Sequence of chain 1.A:
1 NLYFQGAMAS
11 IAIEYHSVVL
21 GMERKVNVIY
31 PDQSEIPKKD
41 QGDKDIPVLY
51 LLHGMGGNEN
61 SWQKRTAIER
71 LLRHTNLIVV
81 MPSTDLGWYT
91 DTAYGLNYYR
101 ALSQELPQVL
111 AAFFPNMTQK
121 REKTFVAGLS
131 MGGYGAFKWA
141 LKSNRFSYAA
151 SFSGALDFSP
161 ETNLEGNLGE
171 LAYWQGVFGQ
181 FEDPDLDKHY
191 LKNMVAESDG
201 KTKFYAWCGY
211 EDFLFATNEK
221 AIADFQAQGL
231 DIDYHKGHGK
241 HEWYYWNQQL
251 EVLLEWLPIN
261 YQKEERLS

Binding-site contacts:
Ligand atom O3 contacts residue TYR244 of chain 1.A at 3.8 Å.
Ligand atom C1 contacts residue ARG266 of chain 2.A at 4.5 Å.
Ligand atom O2 contacts residue ARG266 of chain 2.A at 2.5 Å (salt-bridge).
Ligand atom C2 contacts residue ARG266 of chain 2.A at 3.2 Å.
Ligand atom C2 contacts residue SER268 of chain 2.A at 3.9 Å.
Ligand atom O3 contacts residue ARG266 of chain 2.A at 4.4 Å.
Ligand atom O3 contacts residue SER268 of chain 2.A at 4.0 Å.
Ligand atom O4 contacts residue ARG266 of chain 2.A at 3.3 Å (salt-bridge).
Ligand atom C1 contacts residue SER268 of chain 2.A at 4.0 Å.
Ligand atom O2 contacts residue SER268 of chain 2.A at 3.4 Å (h-bond).
Ligand atom O2 contacts residue LEU267 of chain 2.A at 4.2 Å.

A protein and the small-molecule ligand that binds it are described below.
Small molecule (SMILES): O=C([O-])C(=O)[O-]

Sequence of chain 2.A:
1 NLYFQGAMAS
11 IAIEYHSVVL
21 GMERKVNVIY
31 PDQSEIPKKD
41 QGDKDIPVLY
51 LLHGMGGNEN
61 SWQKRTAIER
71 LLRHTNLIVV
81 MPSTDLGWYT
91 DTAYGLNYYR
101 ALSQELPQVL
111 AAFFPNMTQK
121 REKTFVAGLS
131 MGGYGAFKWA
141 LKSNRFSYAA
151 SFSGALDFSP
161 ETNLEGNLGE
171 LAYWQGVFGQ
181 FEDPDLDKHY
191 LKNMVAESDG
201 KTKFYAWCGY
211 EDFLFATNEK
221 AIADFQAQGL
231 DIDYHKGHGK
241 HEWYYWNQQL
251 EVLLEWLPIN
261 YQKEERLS